This protein binds this small molecule.
Small molecule (SMILES): Cn1cc(O)c(=O)cc1C(=O)O

Binding-site contacts:
Ligand atom C1 contacts residue TYR265 of chain 1.A at 3.4 Å (hydrophobic).
Ligand atom O3 contacts residue PHE214 of chain 1.A at 4.1 Å.
Ligand atom O4 contacts residue HIS356 of chain 1.A at 4.1 Å.
Ligand atom O1 contacts residue TRP296 of chain 1.A at 4.1 Å.
Ligand atom C7 contacts residue LYS267 of chain 1.A at 3.2 Å.
Ligand atom C4 contacts residue HIS356 of chain 1.A at 4.2 Å.
Ligand atom O1 contacts residue HIS356 of chain 1.A at 2.9 Å (h-bond).
Ligand atom O3 contacts residue THR273 of chain 1.A at 2.7 Å (h-bond).
Ligand atom C5 contacts residue TRP296 of chain 1.A at 4.0 Å (hydrophobic).
Ligand atom O2 contacts residue LYS267 of chain 1.A at 2.7 Å (salt-bridge).
Ligand atom O2 contacts residue ASN366 of chain 1.A at 3.8 Å.
Ligand atom O1 contacts residue THR273 of chain 1.A at 4.1 Å.
Ligand atom O1 contacts residue MN1 of chain 1.C at 2.1 Å.
Ligand atom O4 contacts residue MN1 of chain 1.C at 2.0 Å.
Ligand atom N contacts residue THR273 of chain 1.A at 4.0 Å.
Ligand atom C5 contacts residue THR273 of chain 1.A at 3.8 Å.
Ligand atom C7 contacts residue ASN286 of chain 1.A at 3.7 Å.
Ligand atom C2 contacts residue MN1 of chain 1.C at 4.1 Å.
Ligand atom O4 contacts residue GLU278 of chain 1.A at 3.2 Å (salt-bridge).
Ligand atom C4 contacts residue THR273 of chain 1.A at 3.8 Å.
Ligand atom C5 contacts residue MN1 of chain 1.C at 4.1 Å.
Ligand atom O3 contacts residue LYS267 of chain 1.A at 3.0 Å (salt-bridge).
Ligand atom C3 contacts residue MN1 of chain 1.C at 2.8 Å.
Ligand atom C5 contacts residue VAL358 of chain 1.A at 3.5 Å (hydrophobic).
Ligand atom O3 contacts residue VAL358 of chain 1.A at 3.8 Å.
Ligand atom C1 contacts residue ASN286 of chain 1.A at 3.9 Å.
Ligand atom C4 contacts residue HIS276 of chain 1.A at 3.8 Å.
Ligand atom C4 contacts residue MN1 of chain 1.C at 2.9 Å.
Ligand atom C7 contacts residue VAL358 of chain 1.A at 4.2 Å (hydrophobic).
Ligand atom C4 contacts residue VAL358 of chain 1.A at 4.1 Å (hydrophobic).
Ligand atom O4 contacts residue HIS276 of chain 1.A at 3.2 Å (h-bond).
Ligand atom C6 contacts residue THR273 of chain 1.A at 3.5 Å.
Ligand atom C7 contacts residue THR273 of chain 1.A at 3.5 Å.
Ligand atom O1 contacts residue VAL358 of chain 1.A at 3.8 Å.
Ligand atom C6 contacts residue ASN286 of chain 1.A at 3.6 Å.
Ligand atom C3 contacts residue HIS276 of chain 1.A at 3.9 Å.
Ligand atom O1 contacts residue HIS276 of chain 1.A at 2.9 Å.
Ligand atom C1 contacts residue ALA368 of chain 1.A at 4.1 Å (hydrophobic).
Ligand atom O2 contacts residue ASN286 of chain 1.A at 3.0 Å (h-bond).
Ligand atom N contacts residue ASN286 of chain 1.A at 3.7 Å.

Sequence of chain 1.A:
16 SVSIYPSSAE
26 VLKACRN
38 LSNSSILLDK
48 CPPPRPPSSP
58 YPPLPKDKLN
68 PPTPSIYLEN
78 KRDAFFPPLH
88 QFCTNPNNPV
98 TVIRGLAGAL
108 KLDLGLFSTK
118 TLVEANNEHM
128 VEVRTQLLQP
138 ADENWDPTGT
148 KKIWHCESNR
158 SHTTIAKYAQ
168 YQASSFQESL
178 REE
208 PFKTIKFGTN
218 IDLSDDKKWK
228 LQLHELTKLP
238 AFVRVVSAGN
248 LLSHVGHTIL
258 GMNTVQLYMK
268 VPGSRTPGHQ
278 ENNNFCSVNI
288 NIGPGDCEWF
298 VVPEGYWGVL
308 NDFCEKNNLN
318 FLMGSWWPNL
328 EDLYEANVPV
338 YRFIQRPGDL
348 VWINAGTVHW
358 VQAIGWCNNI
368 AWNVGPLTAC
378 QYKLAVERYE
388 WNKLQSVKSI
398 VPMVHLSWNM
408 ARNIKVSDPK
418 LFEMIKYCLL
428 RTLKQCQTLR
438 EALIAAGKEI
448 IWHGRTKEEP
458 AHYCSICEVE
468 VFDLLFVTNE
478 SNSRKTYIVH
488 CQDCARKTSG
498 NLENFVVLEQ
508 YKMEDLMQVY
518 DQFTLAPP